Sequence of chain 2.A:
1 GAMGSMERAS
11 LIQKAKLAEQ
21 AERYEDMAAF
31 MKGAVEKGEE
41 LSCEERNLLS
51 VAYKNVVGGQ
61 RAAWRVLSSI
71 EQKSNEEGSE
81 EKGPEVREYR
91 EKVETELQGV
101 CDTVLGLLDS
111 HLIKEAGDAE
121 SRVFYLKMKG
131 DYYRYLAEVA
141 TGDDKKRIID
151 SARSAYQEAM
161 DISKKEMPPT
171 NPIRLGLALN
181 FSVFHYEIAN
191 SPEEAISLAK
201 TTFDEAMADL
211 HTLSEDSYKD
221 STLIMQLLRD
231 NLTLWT

Binding-site contacts:
Ligand atom O1P contacts residue LYS54 of chain 2.A at 3.8 Å.
Ligand atom CA contacts residue ASN231 of chain 2.A at 3.8 Å.
Ligand atom C contacts residue LYS54 of chain 2.A at 3.3 Å.
Ligand atom CB contacts residue ASN231 of chain 2.A at 3.6 Å.
Ligand atom OXT contacts residue S6X1 of chain 2.C at 3.8 Å.
Ligand atom O2P contacts residue ARG61 of chain 2.A at 3.0 Å (salt-bridge).
Ligand atom CB contacts residue ASN180 of chain 2.A at 3.2 Å.
Ligand atom CB contacts residue TRP235 of chain 2.A at 3.8 Å (hydrophobic).
Ligand atom CG2 contacts residue GLY176 of chain 2.A at 3.6 Å.
Ligand atom CG1 contacts residue LEU227 of chain 2.A at 3.4 Å (hydrophobic).
Ligand atom CA contacts residue ASN180 of chain 2.A at 3.2 Å.
Ligand atom O1P contacts residue ARG61 of chain 2.A at 2.9 Å (salt-bridge).
Ligand atom C contacts residue LYS127 of chain 2.A at 3.7 Å.
Ligand atom O contacts residue ASN231 of chain 2.A at 3.0 Å (h-bond).
Ligand atom O contacts residue LYS127 of chain 2.A at 2.8 Å (salt-bridge).
Ligand atom C contacts residue ASN231 of chain 2.A at 3.7 Å.
Ligand atom P contacts residue TYR135 of chain 2.A at 3.8 Å.
Ligand atom CA contacts residue LEU179 of chain 2.A at 3.8 Å (hydrophobic).
Ligand atom O3P contacts residue LYS54 of chain 2.A at 2.9 Å (salt-bridge).
Ligand atom CG2 contacts residue VAL183 of chain 2.A at 3.7 Å (hydrophobic).
Ligand atom CA contacts residue LYS54 of chain 2.A at 3.8 Å.
Ligand atom O contacts residue VAL183 of chain 2.A at 3.6 Å.
Ligand atom O contacts residue LYS54 of chain 2.A at 3.0 Å (salt-bridge).
Ligand atom O contacts residue LEU179 of chain 2.A at 3.5 Å.
Ligand atom O contacts residue ASN180 of chain 2.A at 2.8 Å (h-bond).
Ligand atom P contacts residue ARG134 of chain 2.A at 3.8 Å.
Ligand atom O3P contacts residue TYR135 of chain 2.A at 2.6 Å (h-bond).
Ligand atom P contacts residue ARG61 of chain 2.A at 3.7 Å.
Ligand atom P contacts residue LYS54 of chain 2.A at 3.8 Å.
Ligand atom N contacts residue ASN231 of chain 2.A at 2.9 Å (h-bond).
Ligand atom CA contacts residue ASN231 of chain 2.A at 3.6 Å.
Ligand atom CB contacts residue VAL183 of chain 2.A at 3.8 Å (hydrophobic).
Ligand atom OXT contacts residue LYS54 of chain 2.A at 3.5 Å.
Ligand atom O3P contacts residue ARG134 of chain 2.A at 2.8 Å (salt-bridge).
Ligand atom CG2 contacts residue ASN180 of chain 2.A at 3.6 Å.
Ligand atom N contacts residue ASN180 of chain 2.A at 2.9 Å (h-bond).
Ligand atom CB contacts residue ASN231 of chain 2.A at 3.7 Å.
Ligand atom O2P contacts residue ARG134 of chain 2.A at 2.8 Å (salt-bridge).
Ligand atom CG2 contacts residue ARG134 of chain 2.A at 3.7 Å.
Ligand atom C contacts residue ASN180 of chain 2.A at 3.5 Å.

The protein below binds the small molecule below.
Small molecule (SMILES): CC(C)[C@H](NC(=O)[C@@H](NC(=O)[C@H](C)NC(=O)[C@@H]1CCCN1C(=O)[C@@H](N)Cc1ccccc1)[C@@H](C)OP(=O)(O)O)C(=O)O